Binding-site contacts:
Ligand atom C4 contacts residue ASN60 of chain 1.H at 4.2 Å.
Ligand atom O7 contacts residue ASN60 of chain 1.H at 3.8 Å.
Ligand atom C8 contacts residue GLN32 of chain 1.H at 4.2 Å.
Ligand atom N2 contacts residue ASN60 of chain 1.H at 2.9 Å (h-bond).
Ligand atom C7 contacts residue ASN60 of chain 1.H at 3.5 Å.
Ligand atom C3 contacts residue ASN60 of chain 1.H at 3.8 Å.
Ligand atom O5 contacts residue ASN60 of chain 1.H at 2.5 Å (h-bond).
Ligand atom C5 contacts residue ASN60 of chain 1.H at 3.7 Å.
Ligand atom C1 contacts residue ASN60 of chain 1.H at 1.4 Å.
Ligand atom C2 contacts residue ASN60 of chain 1.H at 2.4 Å.

This protein binds this small molecule.
Small molecule (SMILES): CC(=O)N[C@@H]1[C@@H](O)[C@H](O)[C@@H](CO)O[C@H]1O

Sequence of chain 1.H:
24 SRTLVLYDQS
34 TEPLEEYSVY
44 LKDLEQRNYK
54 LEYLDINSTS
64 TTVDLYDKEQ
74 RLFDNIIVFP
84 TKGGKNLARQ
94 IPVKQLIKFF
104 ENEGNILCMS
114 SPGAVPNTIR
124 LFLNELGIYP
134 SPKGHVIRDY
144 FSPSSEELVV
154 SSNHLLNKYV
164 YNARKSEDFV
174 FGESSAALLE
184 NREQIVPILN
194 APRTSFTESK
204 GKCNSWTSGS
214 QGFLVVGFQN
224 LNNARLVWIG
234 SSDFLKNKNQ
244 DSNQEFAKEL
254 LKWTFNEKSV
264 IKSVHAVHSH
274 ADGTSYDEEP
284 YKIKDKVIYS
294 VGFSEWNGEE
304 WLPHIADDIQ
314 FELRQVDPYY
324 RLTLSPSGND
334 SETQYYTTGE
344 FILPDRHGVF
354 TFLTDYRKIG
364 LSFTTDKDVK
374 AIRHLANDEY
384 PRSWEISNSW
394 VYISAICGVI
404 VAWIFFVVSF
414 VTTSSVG